Binding-site contacts:
Ligand atom C6 contacts residue THR310 of chain 2.A at 3.6 Å.
Ligand atom C1 contacts residue THR310 of chain 2.A at 3.6 Å.
Ligand atom C8 contacts residue ASN30 of chain 2.A at 4.2 Å.
Ligand atom O5 contacts residue THR310 of chain 2.A at 2.9 Å (h-bond).
Ligand atom O6 contacts residue THR310 of chain 2.A at 3.7 Å.
Ligand atom O7 contacts residue ASN30 of chain 2.A at 3.3 Å (h-bond).
Ligand atom C3 contacts residue ASN30 of chain 2.A at 3.6 Å.
Ligand atom C4 contacts residue ASN30 of chain 2.A at 4.1 Å.
Ligand atom C5 contacts residue ASN30 of chain 2.A at 3.7 Å.
Ligand atom C8 contacts residue THR32 of chain 2.A at 3.4 Å.
Ligand atom C1 contacts residue ASN30 of chain 2.A at 1.4 Å.
Ligand atom C2 contacts residue ASN30 of chain 2.A at 2.2 Å.
Ligand atom O5 contacts residue ASN30 of chain 2.A at 2.4 Å (h-bond).
Ligand atom C7 contacts residue ASN30 of chain 2.A at 3.1 Å.
Ligand atom N2 contacts residue ASN30 of chain 2.A at 2.5 Å (h-bond).
Ligand atom O6 contacts residue LEU52 of chain 2.B at 3.3 Å.
Ligand atom C5 contacts residue THR310 of chain 2.A at 4.0 Å.
Ligand atom O6 contacts residue THR32 of chain 2.A at 4.1 Å.
Ligand atom C6 contacts residue LEU52 of chain 2.B at 4.2 Å (hydrophobic).

Sequence of chain 2.A:
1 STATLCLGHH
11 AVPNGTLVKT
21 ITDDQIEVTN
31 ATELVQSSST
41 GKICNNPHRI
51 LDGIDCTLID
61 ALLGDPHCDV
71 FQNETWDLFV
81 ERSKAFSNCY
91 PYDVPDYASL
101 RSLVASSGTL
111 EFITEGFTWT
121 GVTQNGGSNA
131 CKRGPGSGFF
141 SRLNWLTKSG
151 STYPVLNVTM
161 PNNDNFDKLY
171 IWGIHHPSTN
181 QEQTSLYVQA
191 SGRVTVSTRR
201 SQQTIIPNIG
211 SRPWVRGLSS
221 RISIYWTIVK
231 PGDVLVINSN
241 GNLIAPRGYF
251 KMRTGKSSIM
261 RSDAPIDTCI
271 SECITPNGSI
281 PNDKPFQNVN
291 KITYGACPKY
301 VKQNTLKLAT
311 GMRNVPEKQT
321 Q

A small-molecule ligand and the protein it binds are described below.
Small molecule (SMILES): CC(=O)N[C@H]1[C@H](O[C@H]2[C@H](O)[C@@H](NC(C)=O)CO[C@@H]2CO)O[C@H](CO)[C@@H](O[C@@H]2O[C@H](CO[C@H]3O[C@H](CO)[C@@H](O)[C@H](O)[C@@H]3O[C@H]3O[C@H](CO)[C@@H](O)[C@H](O)[C@H]3NC(C)=O)[C@@H](O)[C@H](O[C@H]3O[C@H](CO)[C@@H](O)[C@H](O)[C@@H]3O)[C@@H]2O)[C@@H]1O

Sequence of chain 2.B:
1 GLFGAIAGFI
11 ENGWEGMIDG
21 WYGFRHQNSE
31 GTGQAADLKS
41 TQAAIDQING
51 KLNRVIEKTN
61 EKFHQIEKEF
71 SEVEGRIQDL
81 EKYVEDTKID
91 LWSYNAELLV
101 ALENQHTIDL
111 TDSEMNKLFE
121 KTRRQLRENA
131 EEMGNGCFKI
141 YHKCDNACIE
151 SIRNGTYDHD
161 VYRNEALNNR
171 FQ